A small-molecule ligand and the protein it binds are described below.
Small molecule (SMILES): O=C(O)[C@@](O)(COP(=O)(O)O)[C@H](O)[C@H](O)COP(=O)(O)O

Sequence of chain 1.A:
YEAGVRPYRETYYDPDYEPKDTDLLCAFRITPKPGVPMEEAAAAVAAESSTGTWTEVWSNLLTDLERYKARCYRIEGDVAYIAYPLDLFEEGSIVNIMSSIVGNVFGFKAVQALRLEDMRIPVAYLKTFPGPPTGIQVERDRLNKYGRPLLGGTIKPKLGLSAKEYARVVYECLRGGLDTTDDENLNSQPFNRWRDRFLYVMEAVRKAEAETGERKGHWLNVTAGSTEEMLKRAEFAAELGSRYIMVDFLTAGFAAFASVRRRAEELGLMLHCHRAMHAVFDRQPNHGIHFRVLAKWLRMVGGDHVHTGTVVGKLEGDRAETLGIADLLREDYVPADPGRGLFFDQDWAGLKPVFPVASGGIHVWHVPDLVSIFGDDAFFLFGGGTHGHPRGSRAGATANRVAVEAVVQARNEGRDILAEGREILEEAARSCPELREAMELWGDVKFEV

Sequence of chain 1.F:
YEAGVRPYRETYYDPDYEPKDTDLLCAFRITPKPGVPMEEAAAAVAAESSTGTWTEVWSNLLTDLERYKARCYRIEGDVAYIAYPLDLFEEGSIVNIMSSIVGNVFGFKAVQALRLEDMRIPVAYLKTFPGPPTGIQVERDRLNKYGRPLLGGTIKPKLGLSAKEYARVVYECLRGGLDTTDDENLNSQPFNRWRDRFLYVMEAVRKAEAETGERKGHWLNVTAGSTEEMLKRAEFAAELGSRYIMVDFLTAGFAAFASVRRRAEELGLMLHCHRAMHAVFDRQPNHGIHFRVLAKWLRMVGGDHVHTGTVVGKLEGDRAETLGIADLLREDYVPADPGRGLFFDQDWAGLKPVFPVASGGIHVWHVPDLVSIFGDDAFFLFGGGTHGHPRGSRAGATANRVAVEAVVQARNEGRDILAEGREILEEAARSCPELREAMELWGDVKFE

Binding-site contacts:
Ligand atom O2P contacts residue THR58 of chain 1.A at 2.7 Å (h-bond).
Ligand atom O6P contacts residue HIS313 of chain 1.F at 2.8 Å (h-bond).
Ligand atom O6 contacts residue LYS163 of chain 1.F at 2.9 Å (salt-bridge).
Ligand atom O2 contacts residue KCX187 of chain 1.F at 3.2 Å (h-bond).
Ligand atom O2P contacts residue TRP59 of chain 1.A at 3.5 Å.
Ligand atom O2P contacts residue GLY390 of chain 1.F at 2.8 Å (h-bond).
Ligand atom O4P contacts residue ARG281 of chain 1.F at 3.1 Å (salt-bridge).
Ligand atom O3P contacts residue LYS320 of chain 1.F at 2.6 Å (salt-bridge).
Ligand atom O1 contacts residue LYS320 of chain 1.F at 3.6 Å.
Ligand atom O3 contacts residue HIS280 of chain 1.F at 3.0 Å (h-bond).
Ligand atom O2 contacts residue THR159 of chain 1.F at 3.2 Å (h-bond).
Ligand atom O2P contacts residue LYS161 of chain 1.F at 3.4 Å.
Ligand atom O2 contacts residue MG1 of chain 1.T at 2.0 Å.
Ligand atom O1 contacts residue LYS161 of chain 1.F at 3.2 Å (salt-bridge).
Ligand atom O5 contacts residue LEU321 of chain 1.F at 3.2 Å.
Ligand atom O6 contacts residue MG1 of chain 1.T at 2.1 Å.
Ligand atom C contacts residue MG1 of chain 1.T at 2.7 Å.
Ligand atom O1P contacts residue GLY389 of chain 1.F at 3.2 Å (h-bond).
Ligand atom C contacts residue ASN109 of chain 1.A at 3.5 Å.
Ligand atom O6 contacts residue ASN109 of chain 1.A at 2.8 Å (h-bond).
Ligand atom O2P contacts residue GLY389 of chain 1.F at 3.5 Å.
Ligand atom O3P contacts residue GLY367 of chain 1.F at 2.8 Å (h-bond).
Ligand atom O3 contacts residue MG1 of chain 1.T at 2.0 Å.
Ligand atom C3 contacts residue MG1 of chain 1.T at 2.7 Å.
Ligand atom O2 contacts residue ASP189 of chain 1.F at 2.7 Å (salt-bridge).
Ligand atom O4 contacts residue GLY366 of chain 1.F at 3.4 Å (h-bond).
Ligand atom O6 contacts residue ASP189 of chain 1.F at 3.2 Å (salt-bridge).
Ligand atom O3 contacts residue GLU190 of chain 1.F at 2.9 Å (salt-bridge).
Ligand atom O7 contacts residue LYS320 of chain 1.F at 2.9 Å (salt-bridge).
Ligand atom O7 contacts residue GLU53 of chain 1.A at 3.5 Å (salt-bridge).
Ligand atom O3 contacts residue ASN109 of chain 1.A at 3.2 Å (h-bond).
Ligand atom O3P contacts residue TRP59 of chain 1.A at 3.3 Å.
Ligand atom C2 contacts residue MG1 of chain 1.T at 2.5 Å.
Ligand atom O6 contacts residue GLU190 of chain 1.F at 3.2 Å (salt-bridge).
Ligand atom O3P contacts residue GLY366 of chain 1.F at 3.3 Å.
Ligand atom O3 contacts residue KCX187 of chain 1.F at 2.8 Å (h-bond).
Ligand atom C3 contacts residue KCX187 of chain 1.F at 3.0 Å.
Ligand atom O5P contacts residue ARG281 of chain 1.F at 2.9 Å (salt-bridge).
Ligand atom O4 contacts residue SER365 of chain 1.F at 2.9 Å (h-bond).
Ligand atom O2 contacts residue LYS161 of chain 1.F at 2.9 Å (salt-bridge).